A small-molecule ligand and the protein it binds are described below.
Small molecule (SMILES): CC(=O)N[C@@H]1[C@@H](O[C@@H]2O[C@H](CO)[C@H](O)[C@H](O[C@]3(C(=O)O)C[C@H](O)[C@@H](NC(C)=O)[C@H]([C@H](O)[C@H](O)CO)O3)[C@H]2O)[C@H](O)[C@@H](CO)O[C@H]1O

Binding-site contacts:
Ligand atom C9 contacts residue GLU200 of chain 1.B at 3.1 Å.
Ligand atom O9 contacts residue ARG148 of chain 1.B at 4.2 Å.
Ligand atom C3 contacts residue GLU43 of chain 1.B at 3.7 Å.
Ligand atom O8 contacts residue ARG216 of chain 1.B at 3.1 Å (salt-bridge).
Ligand atom C1 contacts residue ARG42 of chain 1.B at 4.2 Å.
Ligand atom C1 contacts residue ARG216 of chain 1.B at 4.2 Å.
Ligand atom C8 contacts residue ARG216 of chain 1.B at 4.1 Å.
Ligand atom C4 contacts residue GLU43 of chain 1.B at 3.6 Å.
Ligand atom C2 contacts residue TYR330 of chain 1.B at 3.7 Å (hydrophobic).
Ligand atom O4 contacts residue ARG42 of chain 1.B at 3.6 Å.
Ligand atom O6 contacts residue ARG216 of chain 1.B at 3.9 Å.
Ligand atom O1B contacts residue HIS271 of chain 1.B at 3.9 Å.
Ligand atom C11 contacts residue TRP102 of chain 1.B at 4.1 Å (hydrophobic).
Ligand atom O9 contacts residue GLU200 of chain 1.B at 2.5 Å (salt-bridge).
Ligand atom O1A contacts residue TYR330 of chain 1.B at 3.5 Å.
Ligand atom C3 contacts residue ARG42 of chain 1.B at 3.7 Å.
Ligand atom O1B contacts residue ARG295 of chain 1.B at 2.8 Å (salt-bridge).
Ligand atom O1A contacts residue ARG42 of chain 1.B at 3.1 Å (salt-bridge).
Ligand atom C3 contacts residue TYR330 of chain 1.B at 3.7 Å (hydrophobic).
Ligand atom C5 contacts residue TYR330 of chain 1.B at 4.1 Å (hydrophobic).
Ligand atom N5 contacts residue GLU201 of chain 1.B at 4.2 Å.
Ligand atom C1 contacts residue TYR330 of chain 1.B at 3.3 Å (hydrophobic).
Ligand atom C4 contacts residue TYR330 of chain 1.B at 3.5 Å (hydrophobic).
Ligand atom C6 contacts residue GLU201 of chain 1.B at 3.7 Å.
Ligand atom O4 contacts residue GLU43 of chain 1.B at 2.9 Å (salt-bridge).
Ligand atom O9 contacts residue ASN218 of chain 1.B at 3.5 Å (h-bond).
Ligand atom O10 contacts residue ARG76 of chain 1.B at 3.2 Å (salt-bridge).
Ligand atom O6 contacts residue TYR330 of chain 1.B at 3.4 Å (h-bond).
Ligand atom C9 contacts residue ARG148 of chain 1.B at 3.7 Å.
Ligand atom C6 contacts residue TYR330 of chain 1.B at 3.5 Å (hydrophobic).
Ligand atom C1 contacts residue ARG295 of chain 1.B at 3.5 Å.
Ligand atom O8 contacts residue GLU200 of chain 1.B at 3.6 Å.
Ligand atom O1B contacts residue ARG216 of chain 1.B at 3.4 Å (salt-bridge).
Ligand atom C11 contacts residue ARG148 of chain 1.B at 4.0 Å.
Ligand atom C8 contacts residue GLU200 of chain 1.B at 4.0 Å.
Ligand atom O8 contacts residue GLU201 of chain 1.B at 3.6 Å.
Ligand atom C11 contacts residue SER103 of chain 1.B at 4.1 Å.
Ligand atom O9 contacts residue ALA170 of chain 1.B at 3.2 Å.
Ligand atom O1A contacts residue ARG295 of chain 1.B at 2.9 Å (salt-bridge).
Ligand atom O1B contacts residue TYR330 of chain 1.B at 3.6 Å.

Sequence of chain 1.B:
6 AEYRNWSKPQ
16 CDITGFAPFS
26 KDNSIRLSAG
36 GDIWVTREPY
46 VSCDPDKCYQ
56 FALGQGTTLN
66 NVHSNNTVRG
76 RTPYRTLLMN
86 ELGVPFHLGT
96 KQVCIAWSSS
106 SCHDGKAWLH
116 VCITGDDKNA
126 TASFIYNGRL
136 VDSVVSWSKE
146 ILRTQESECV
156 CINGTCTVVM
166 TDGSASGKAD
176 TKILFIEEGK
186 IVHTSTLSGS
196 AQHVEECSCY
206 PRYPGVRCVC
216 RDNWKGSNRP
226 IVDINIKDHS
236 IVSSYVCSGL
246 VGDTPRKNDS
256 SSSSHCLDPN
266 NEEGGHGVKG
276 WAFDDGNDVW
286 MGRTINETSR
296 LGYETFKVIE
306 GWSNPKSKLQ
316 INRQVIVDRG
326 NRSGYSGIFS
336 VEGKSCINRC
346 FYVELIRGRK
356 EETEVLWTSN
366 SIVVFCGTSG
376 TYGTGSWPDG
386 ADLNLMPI